This small molecule binds to this protein.
Small molecule (SMILES): C[C@@H](O)[C@H](N)C(=O)O

Sequence of chain 1.C:
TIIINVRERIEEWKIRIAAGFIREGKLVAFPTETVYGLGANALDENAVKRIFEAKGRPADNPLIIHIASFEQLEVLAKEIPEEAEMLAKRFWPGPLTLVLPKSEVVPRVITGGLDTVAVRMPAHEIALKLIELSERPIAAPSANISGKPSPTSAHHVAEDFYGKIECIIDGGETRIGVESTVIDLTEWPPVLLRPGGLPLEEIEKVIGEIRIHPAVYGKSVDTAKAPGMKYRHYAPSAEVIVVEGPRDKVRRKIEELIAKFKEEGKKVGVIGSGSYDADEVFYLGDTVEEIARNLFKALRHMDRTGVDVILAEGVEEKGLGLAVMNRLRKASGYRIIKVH

Binding-site contacts:
Ligand atom CB contacts residue HIS66 of chain 1.C at 3.8 Å.
Ligand atom OXT contacts residue ARG194 of chain 1.C at 3.8 Å.
Ligand atom O contacts residue SER180 of chain 1.C at 2.4 Å (h-bond).
Ligand atom CG2 contacts residue ARG120 of chain 1.C at 4.4 Å.
Ligand atom CG2 contacts residue ALA140 of chain 1.C at 4.0 Å (hydrophobic).
Ligand atom OG1 contacts residue THR34 of chain 1.C at 4.3 Å.
Ligand atom N contacts residue SER142 of chain 1.C at 4.2 Å.
Ligand atom N contacts residue ALA140 of chain 1.C at 3.3 Å (h-bond).
Ligand atom O contacts residue ARG194 of chain 1.C at 2.8 Å (salt-bridge).
Ligand atom N contacts residue PRO141 of chain 1.C at 4.0 Å.
Ligand atom OG1 contacts residue HIS66 of chain 1.C at 2.7 Å (h-bond).
Ligand atom OXT contacts residue SER180 of chain 1.C at 2.9 Å (h-bond).
Ligand atom CA contacts residue ARG120 of chain 1.C at 4.0 Å.
Ligand atom CG2 contacts residue PRO141 of chain 1.C at 4.0 Å (hydrophobic).
Ligand atom CA contacts residue VAL35 of chain 1.C at 4.0 Å (hydrophobic).
Ligand atom C contacts residue ARG194 of chain 1.C at 3.5 Å.
Ligand atom OXT contacts residue GLU179 of chain 1.C at 3.5 Å.
Ligand atom OXT contacts residue THR34 of chain 1.C at 2.6 Å.
Ligand atom C contacts residue THR34 of chain 1.C at 3.7 Å.
Ligand atom N contacts residue HIS66 of chain 1.C at 4.3 Å.
Ligand atom CB contacts residue THR32 of chain 1.C at 4.2 Å.
Ligand atom CB contacts residue VAL35 of chain 1.C at 3.8 Å (hydrophobic).
Ligand atom OXT contacts residue ARG120 of chain 1.C at 3.1 Å (salt-bridge).
Ligand atom CG2 contacts residue HIS66 of chain 1.C at 3.9 Å.
Ligand atom OG1 contacts residue THR32 of chain 1.C at 4.2 Å.
Ligand atom O contacts residue ARG120 of chain 1.C at 3.7 Å.
Ligand atom CA contacts residue THR34 of chain 1.C at 4.2 Å.
Ligand atom C contacts residue SER180 of chain 1.C at 3.4 Å.
Ligand atom CG2 contacts residue TYR36 of chain 1.C at 4.1 Å (hydrophobic).
Ligand atom C contacts residue ILE64 of chain 1.C at 4.1 Å (hydrophobic).
Ligand atom CG2 contacts residue GLY37 of chain 1.C at 3.4 Å.
Ligand atom CB contacts residue ARG120 of chain 1.C at 3.2 Å.
Ligand atom CG2 contacts residue VAL35 of chain 1.C at 3.8 Å (hydrophobic).
Ligand atom C contacts residue ARG120 of chain 1.C at 3.4 Å.
Ligand atom N contacts residue ILE64 of chain 1.C at 3.8 Å.
Ligand atom OG1 contacts residue ARG120 of chain 1.C at 2.3 Å (salt-bridge).
Ligand atom O contacts residue ILE64 of chain 1.C at 3.2 Å.
Ligand atom CB contacts residue THR34 of chain 1.C at 3.8 Å.
Ligand atom C contacts residue GLU179 of chain 1.C at 4.1 Å.
Ligand atom O contacts residue THR97 of chain 1.C at 3.8 Å.